The small molecule below binds the protein below.
Small molecule (SMILES): O=P(O)(O)OC[C@H]1O[C@](O)(CO)[C@@H](O)[C@@H]1O

Binding-site contacts:
Ligand atom C3 contacts residue MET248 of chain 1.A at 3.6 Å (hydrophobic).
Ligand atom O1 contacts residue ASP121 of chain 1.A at 3.3 Å (salt-bridge).
Ligand atom O3 contacts residue ASP121 of chain 1.A at 2.7 Å (salt-bridge).
Ligand atom O2 contacts residue GLY122 of chain 1.A at 3.9 Å.
Ligand atom O2P contacts residue TYR244 of chain 1.A at 2.7 Å (h-bond).
Ligand atom O6 contacts residue LYS274 of chain 1.A at 3.0 Å (salt-bridge).
Ligand atom C6 contacts residue LYS274 of chain 1.A at 3.8 Å.
Ligand atom C4 contacts residue GLY246 of chain 1.A at 3.5 Å.
Ligand atom O2 contacts residue GLY246 of chain 1.A at 3.9 Å.
Ligand atom C3 contacts residue LEU275 of chain 1.A at 4.0 Å (hydrophobic).
Ligand atom C3 contacts residue ASP121 of chain 1.A at 3.7 Å.
Ligand atom O1P contacts residue LYS269 of chain 1.A at 3.4 Å (salt-bridge).
Ligand atom O1P contacts residue TYR264 of chain 1.A at 2.5 Å (h-bond).
Ligand atom O2P contacts residue ARG243 of chain 1.B at 3.6 Å (salt-bridge).
Ligand atom P contacts residue TYR264 of chain 1.A at 3.6 Å.
Ligand atom P contacts residue ARG243 of chain 1.B at 3.9 Å.
Ligand atom O2P contacts residue TYR264 of chain 1.A at 3.7 Å.
Ligand atom O1P contacts residue LYS274 of chain 1.A at 3.9 Å.
Ligand atom C6 contacts residue GLY246 of chain 1.A at 3.8 Å.
Ligand atom O6 contacts residue TYR244 of chain 1.A at 3.9 Å.
Ligand atom C1 contacts residue GLU280 of chain 1.A at 3.5 Å.
Ligand atom O5 contacts residue LYS274 of chain 1.A at 2.8 Å (salt-bridge).
Ligand atom C6 contacts residue TYR244 of chain 1.A at 3.6 Å (hydrophobic).
Ligand atom O2P contacts residue ASN212 of chain 1.A at 2.9 Å (h-bond).
Ligand atom O1P contacts residue TYR215 of chain 1.A at 2.9 Å (h-bond).
Ligand atom C2 contacts residue LYS274 of chain 1.A at 3.8 Å.
Ligand atom O6 contacts residue TYR264 of chain 1.A at 3.3 Å.
Ligand atom P contacts residue TYR244 of chain 1.A at 3.9 Å.
Ligand atom O3 contacts residue SER247 of chain 1.A at 3.6 Å.
Ligand atom C5 contacts residue LYS274 of chain 1.A at 3.8 Å.
Ligand atom P contacts residue ASN212 of chain 1.A at 3.7 Å.
Ligand atom C4 contacts residue MET248 of chain 1.A at 3.6 Å (hydrophobic).
Ligand atom O3 contacts residue MET248 of chain 1.A at 2.8 Å (h-bond).
Ligand atom O3P contacts residue ARG243 of chain 1.B at 2.8 Å (salt-bridge).
Ligand atom O1 contacts residue GLU280 of chain 1.A at 2.3 Å (salt-bridge).
Ligand atom C1 contacts residue LYS274 of chain 1.A at 3.9 Å.
Ligand atom O4 contacts residue MET248 of chain 1.A at 3.4 Å (h-bond).
Ligand atom O1P contacts residue ASN212 of chain 1.A at 3.9 Å.
Ligand atom P contacts residue LYS274 of chain 1.A at 4.0 Å.
Ligand atom O3 contacts residue GLY122 of chain 1.A at 3.8 Å.

Sequence of chain 1.A:
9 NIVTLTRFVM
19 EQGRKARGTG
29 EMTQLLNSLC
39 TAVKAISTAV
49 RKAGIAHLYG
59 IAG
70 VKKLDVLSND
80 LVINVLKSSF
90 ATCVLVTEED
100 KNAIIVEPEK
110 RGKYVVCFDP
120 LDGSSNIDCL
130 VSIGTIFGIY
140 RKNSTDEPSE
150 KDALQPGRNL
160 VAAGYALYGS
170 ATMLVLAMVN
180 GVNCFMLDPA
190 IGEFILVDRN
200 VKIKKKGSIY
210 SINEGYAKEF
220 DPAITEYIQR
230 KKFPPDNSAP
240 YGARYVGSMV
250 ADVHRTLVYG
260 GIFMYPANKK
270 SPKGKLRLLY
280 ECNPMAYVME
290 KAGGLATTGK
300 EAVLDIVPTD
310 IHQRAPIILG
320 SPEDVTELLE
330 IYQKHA

Sequence of chain 1.B:
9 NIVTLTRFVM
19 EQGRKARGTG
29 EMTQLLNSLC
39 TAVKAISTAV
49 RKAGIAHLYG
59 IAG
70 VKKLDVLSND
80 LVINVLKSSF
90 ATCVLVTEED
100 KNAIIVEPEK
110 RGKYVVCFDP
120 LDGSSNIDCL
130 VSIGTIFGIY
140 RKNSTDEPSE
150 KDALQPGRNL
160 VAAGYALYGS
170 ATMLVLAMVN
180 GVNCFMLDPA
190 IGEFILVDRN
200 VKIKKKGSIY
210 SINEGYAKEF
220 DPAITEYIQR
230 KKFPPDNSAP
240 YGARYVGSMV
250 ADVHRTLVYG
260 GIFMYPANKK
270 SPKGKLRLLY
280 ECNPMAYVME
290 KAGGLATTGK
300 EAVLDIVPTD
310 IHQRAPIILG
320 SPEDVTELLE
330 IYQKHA